Sequence of chain 1.G:
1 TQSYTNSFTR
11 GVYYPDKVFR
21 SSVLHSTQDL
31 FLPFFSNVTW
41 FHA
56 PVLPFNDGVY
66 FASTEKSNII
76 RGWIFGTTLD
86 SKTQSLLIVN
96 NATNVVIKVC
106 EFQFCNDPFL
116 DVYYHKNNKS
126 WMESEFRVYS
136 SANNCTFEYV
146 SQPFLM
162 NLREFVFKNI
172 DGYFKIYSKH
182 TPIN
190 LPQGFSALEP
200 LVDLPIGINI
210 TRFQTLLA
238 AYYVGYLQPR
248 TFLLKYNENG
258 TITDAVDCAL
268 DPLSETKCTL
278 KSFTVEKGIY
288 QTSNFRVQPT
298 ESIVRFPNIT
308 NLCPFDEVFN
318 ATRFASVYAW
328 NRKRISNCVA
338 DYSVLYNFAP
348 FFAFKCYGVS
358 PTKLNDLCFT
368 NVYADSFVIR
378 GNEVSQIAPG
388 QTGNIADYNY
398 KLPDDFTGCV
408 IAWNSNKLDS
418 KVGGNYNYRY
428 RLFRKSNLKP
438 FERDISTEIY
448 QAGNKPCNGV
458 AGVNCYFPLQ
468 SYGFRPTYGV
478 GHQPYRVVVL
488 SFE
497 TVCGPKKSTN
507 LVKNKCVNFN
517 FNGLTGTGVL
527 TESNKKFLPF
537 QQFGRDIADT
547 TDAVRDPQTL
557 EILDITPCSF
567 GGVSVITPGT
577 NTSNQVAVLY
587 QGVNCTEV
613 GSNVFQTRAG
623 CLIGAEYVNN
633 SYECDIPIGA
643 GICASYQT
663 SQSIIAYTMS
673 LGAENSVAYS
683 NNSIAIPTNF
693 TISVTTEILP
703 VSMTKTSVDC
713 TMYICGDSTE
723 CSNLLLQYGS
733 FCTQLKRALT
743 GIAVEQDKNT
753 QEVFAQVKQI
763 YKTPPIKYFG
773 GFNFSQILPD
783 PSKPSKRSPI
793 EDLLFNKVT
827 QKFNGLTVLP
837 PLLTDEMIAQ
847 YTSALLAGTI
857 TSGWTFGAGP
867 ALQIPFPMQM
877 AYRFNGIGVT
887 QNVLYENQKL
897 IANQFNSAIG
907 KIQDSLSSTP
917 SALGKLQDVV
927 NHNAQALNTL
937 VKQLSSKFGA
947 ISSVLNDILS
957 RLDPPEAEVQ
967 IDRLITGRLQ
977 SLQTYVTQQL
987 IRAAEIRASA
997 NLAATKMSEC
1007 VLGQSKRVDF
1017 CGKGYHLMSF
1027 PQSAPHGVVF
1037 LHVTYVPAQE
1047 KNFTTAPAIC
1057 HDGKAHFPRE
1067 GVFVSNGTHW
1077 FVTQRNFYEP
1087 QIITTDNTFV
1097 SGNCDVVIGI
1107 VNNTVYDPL

The small molecule below binds the protein below.
Small molecule (SMILES): CC(=O)N[C@@H]1[C@@H](O)[C@H](O)[C@@H](CO)O[C@H]1O

Binding-site contacts:
Ligand atom C2 contacts residue GLN554 of chain 1.G at 3.6 Å.
Ligand atom C1 contacts residue ASN305 of chain 1.G at 1.4 Å.
Ligand atom C7 contacts residue ASN305 of chain 1.G at 4.1 Å.
Ligand atom C1 contacts residue GLN554 of chain 1.G at 4.0 Å.
Ligand atom C2 contacts residue ASN305 of chain 1.G at 2.5 Å.
Ligand atom N2 contacts residue ASN305 of chain 1.G at 2.9 Å (h-bond).
Ligand atom C3 contacts residue GLN554 of chain 1.G at 3.4 Å.
Ligand atom C3 contacts residue ASN305 of chain 1.G at 3.8 Å.
Ligand atom O3 contacts residue GLN554 of chain 1.G at 4.0 Å.
Ligand atom O5 contacts residue ASN305 of chain 1.G at 2.4 Å (h-bond).
Ligand atom C7 contacts residue GLN554 of chain 1.G at 3.2 Å.
Ligand atom C5 contacts residue ASN305 of chain 1.G at 3.6 Å.
Ligand atom O7 contacts residue GLN554 of chain 1.G at 2.7 Å (h-bond).
Ligand atom C4 contacts residue ASN305 of chain 1.G at 4.2 Å.
Ligand atom N2 contacts residue GLN554 of chain 1.G at 2.9 Å (h-bond).